Binding-site contacts:
Ligand atom O5 contacts residue GLU106 of chain 1.G at 3.5 Å (salt-bridge).
Ligand atom C1 contacts residue ASN139 of chain 1.G at 1.4 Å.
Ligand atom C2 contacts residue ASN139 of chain 1.G at 2.5 Å.
Ligand atom C3 contacts residue ASN139 of chain 1.G at 3.8 Å.
Ligand atom C8 contacts residue ASN138 of chain 1.G at 3.9 Å.
Ligand atom O7 contacts residue ASN139 of chain 1.G at 3.1 Å (h-bond).
Ligand atom O7 contacts residue ALA137 of chain 1.G at 3.6 Å.
Ligand atom N2 contacts residue ASN139 of chain 1.G at 3.1 Å (h-bond).
Ligand atom C2 contacts residue GLU106 of chain 1.G at 3.7 Å.
Ligand atom C4 contacts residue ASN139 of chain 1.G at 4.2 Å.
Ligand atom O7 contacts residue GLU106 of chain 1.G at 3.7 Å.
Ligand atom C7 contacts residue ASN139 of chain 1.G at 3.4 Å.
Ligand atom C1 contacts residue GLU106 of chain 1.G at 3.7 Å.
Ligand atom O7 contacts residue ASN138 of chain 1.G at 3.0 Å (h-bond).
Ligand atom O5 contacts residue ASN139 of chain 1.G at 2.3 Å (h-bond).
Ligand atom C7 contacts residue ASN138 of chain 1.G at 3.9 Å.
Ligand atom C5 contacts residue ASN139 of chain 1.G at 3.6 Å.

Sequence of chain 1.G:
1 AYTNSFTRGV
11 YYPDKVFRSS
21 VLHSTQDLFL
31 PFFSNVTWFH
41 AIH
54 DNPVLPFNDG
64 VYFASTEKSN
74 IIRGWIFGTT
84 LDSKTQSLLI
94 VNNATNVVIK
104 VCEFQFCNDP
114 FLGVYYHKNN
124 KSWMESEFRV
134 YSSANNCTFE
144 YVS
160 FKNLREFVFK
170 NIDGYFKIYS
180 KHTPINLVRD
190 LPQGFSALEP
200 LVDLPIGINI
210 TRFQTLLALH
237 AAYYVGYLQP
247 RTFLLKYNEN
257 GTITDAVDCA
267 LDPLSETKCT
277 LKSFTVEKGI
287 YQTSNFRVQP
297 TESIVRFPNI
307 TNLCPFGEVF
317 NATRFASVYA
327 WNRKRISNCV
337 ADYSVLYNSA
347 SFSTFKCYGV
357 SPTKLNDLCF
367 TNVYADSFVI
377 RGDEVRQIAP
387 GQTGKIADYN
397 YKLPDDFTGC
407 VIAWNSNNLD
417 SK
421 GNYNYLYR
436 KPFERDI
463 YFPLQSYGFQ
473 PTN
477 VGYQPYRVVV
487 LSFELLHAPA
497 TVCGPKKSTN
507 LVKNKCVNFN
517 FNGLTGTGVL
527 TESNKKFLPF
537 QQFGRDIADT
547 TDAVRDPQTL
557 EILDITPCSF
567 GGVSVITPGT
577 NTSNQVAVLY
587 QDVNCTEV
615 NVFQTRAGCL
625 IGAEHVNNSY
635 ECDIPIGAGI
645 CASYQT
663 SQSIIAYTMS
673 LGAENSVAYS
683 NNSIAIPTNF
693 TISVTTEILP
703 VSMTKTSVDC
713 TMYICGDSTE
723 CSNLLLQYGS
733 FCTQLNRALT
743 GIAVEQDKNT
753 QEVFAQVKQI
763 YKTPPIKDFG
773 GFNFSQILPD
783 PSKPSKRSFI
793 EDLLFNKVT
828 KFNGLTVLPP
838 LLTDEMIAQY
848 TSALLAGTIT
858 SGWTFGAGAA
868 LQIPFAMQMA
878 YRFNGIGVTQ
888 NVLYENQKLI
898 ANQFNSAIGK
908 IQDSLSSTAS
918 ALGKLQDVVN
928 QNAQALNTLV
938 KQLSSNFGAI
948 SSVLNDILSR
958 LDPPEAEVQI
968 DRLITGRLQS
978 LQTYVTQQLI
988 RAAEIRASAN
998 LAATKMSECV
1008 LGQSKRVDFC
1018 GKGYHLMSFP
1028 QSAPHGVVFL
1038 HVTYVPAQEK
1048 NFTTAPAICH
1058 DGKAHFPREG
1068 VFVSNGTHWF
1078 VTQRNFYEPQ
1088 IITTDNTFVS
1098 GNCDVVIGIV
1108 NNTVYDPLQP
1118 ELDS

A small-molecule ligand and the protein it binds are described below.
Small molecule (SMILES): CC(=O)N[C@@H]1[C@@H](O)[C@H](O)[C@@H](CO)O[C@H]1O